Sequence of chain 1.B:
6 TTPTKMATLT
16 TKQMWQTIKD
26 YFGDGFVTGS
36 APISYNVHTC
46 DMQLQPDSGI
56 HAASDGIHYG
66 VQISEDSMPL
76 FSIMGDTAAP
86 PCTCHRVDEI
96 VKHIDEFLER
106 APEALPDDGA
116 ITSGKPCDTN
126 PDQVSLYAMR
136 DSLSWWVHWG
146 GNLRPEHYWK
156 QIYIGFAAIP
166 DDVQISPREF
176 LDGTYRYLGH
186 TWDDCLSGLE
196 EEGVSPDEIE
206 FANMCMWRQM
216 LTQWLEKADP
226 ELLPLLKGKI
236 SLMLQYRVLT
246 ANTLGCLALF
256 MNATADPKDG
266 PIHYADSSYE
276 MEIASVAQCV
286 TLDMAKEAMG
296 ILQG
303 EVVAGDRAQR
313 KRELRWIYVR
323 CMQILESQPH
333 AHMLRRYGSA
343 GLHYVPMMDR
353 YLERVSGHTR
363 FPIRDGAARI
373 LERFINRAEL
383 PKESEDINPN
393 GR

Binding-site contacts:
Ligand atom C13 contacts residue LEU287 of chain 1.B at 3.6 Å (hydrophobic).
Ligand atom C12 contacts residue ALA246 of chain 1.B at 4.0 Å (hydrophobic).
Ligand atom C14 contacts residue GLN283 of chain 1.B at 3.7 Å.
Ligand atom C4 contacts residue TRP140 of chain 1.B at 3.5 Å (hydrophobic).
Ligand atom C5 contacts residue ALA246 of chain 1.B at 3.5 Å (hydrophobic).
Ligand atom C14 contacts residue LEU287 of chain 1.B at 3.9 Å (hydrophobic).
Ligand atom C3 contacts residue THR248 of chain 1.B at 3.6 Å.
Ligand atom C8 contacts residue ALA162 of chain 1.B at 3.8 Å (hydrophobic).
Ligand atom C12 contacts residue PIS1 of chain 1.M at 3.6 Å.
Ligand atom C6 contacts residue ASP166 of chain 1.B at 3.3 Å.
Ligand atom C6 contacts residue PIS1 of chain 1.M at 3.9 Å.
Ligand atom C3 contacts residue ASN247 of chain 1.B at 3.9 Å.
Ligand atom C4 contacts residue TYR353 of chain 1.B at 3.1 Å (hydrophobic).
Ligand atom C15 contacts residue GLN283 of chain 1.B at 3.0 Å.
Ligand atom C9 contacts residue TRP144 of chain 1.B at 3.9 Å (hydrophobic).
Ligand atom C5 contacts residue THR245 of chain 1.B at 3.9 Å.
Ligand atom C7 contacts residue ALA246 of chain 1.B at 3.1 Å (hydrophobic).
Ligand atom C6 contacts residue ALA163 of chain 1.B at 3.8 Å (hydrophobic).
Ligand atom C7 contacts residue ALA162 of chain 1.B at 3.9 Å (hydrophobic).
Ligand atom C1 contacts residue TRP140 of chain 1.B at 4.0 Å (hydrophobic).
Ligand atom C6 contacts residue ARG352 of chain 1.B at 3.2 Å.
Ligand atom C5 contacts residue PIS1 of chain 1.M at 3.7 Å.
Ligand atom C9 contacts residue TRP140 of chain 1.B at 3.7 Å (hydrophobic).
Ligand atom C3 contacts residue ALA246 of chain 1.B at 3.4 Å (hydrophobic).
Ligand atom C13 contacts residue TYR346 of chain 1.B at 4.0 Å (hydrophobic).
Ligand atom C4 contacts residue PIS1 of chain 1.M at 3.5 Å.
Ligand atom C15 contacts residue TYR346 of chain 1.B at 3.6 Å (hydrophobic).
Ligand atom C8 contacts residue TRP140 of chain 1.B at 3.6 Å (hydrophobic).
Ligand atom C15 contacts residue TRP144 of chain 1.B at 3.9 Å (hydrophobic).
Ligand atom C5 contacts residue GLN218 of chain 1.B at 4.0 Å.
Ligand atom C4 contacts residue LEU287 of chain 1.B at 3.4 Å (hydrophobic).
Ligand atom C1 contacts residue PIS1 of chain 1.M at 3.2 Å.
Ligand atom C14 contacts residue TYR346 of chain 1.B at 3.5 Å (hydrophobic).
Ligand atom C11 contacts residue ALA246 of chain 1.B at 3.5 Å (hydrophobic).
Ligand atom C11 contacts residue TRP140 of chain 1.B at 3.8 Å (hydrophobic).
Ligand atom C8 contacts residue ALA163 of chain 1.B at 3.9 Å (hydrophobic).
Ligand atom C10 contacts residue ALA246 of chain 1.B at 3.8 Å (hydrophobic).
Ligand atom C3 contacts residue CYS251 of chain 1.B at 3.7 Å (hydrophobic).
Ligand atom C3 contacts residue TRP144 of chain 1.B at 3.9 Å (hydrophobic).
Ligand atom C4 contacts residue TYR346 of chain 1.B at 3.4 Å (hydrophobic).

This small molecule binds to this protein.
Small molecule (SMILES): C/C1=C\CC/C(C)=C/CC(C)(C)C=CC1